Sequence of chain 1.B:
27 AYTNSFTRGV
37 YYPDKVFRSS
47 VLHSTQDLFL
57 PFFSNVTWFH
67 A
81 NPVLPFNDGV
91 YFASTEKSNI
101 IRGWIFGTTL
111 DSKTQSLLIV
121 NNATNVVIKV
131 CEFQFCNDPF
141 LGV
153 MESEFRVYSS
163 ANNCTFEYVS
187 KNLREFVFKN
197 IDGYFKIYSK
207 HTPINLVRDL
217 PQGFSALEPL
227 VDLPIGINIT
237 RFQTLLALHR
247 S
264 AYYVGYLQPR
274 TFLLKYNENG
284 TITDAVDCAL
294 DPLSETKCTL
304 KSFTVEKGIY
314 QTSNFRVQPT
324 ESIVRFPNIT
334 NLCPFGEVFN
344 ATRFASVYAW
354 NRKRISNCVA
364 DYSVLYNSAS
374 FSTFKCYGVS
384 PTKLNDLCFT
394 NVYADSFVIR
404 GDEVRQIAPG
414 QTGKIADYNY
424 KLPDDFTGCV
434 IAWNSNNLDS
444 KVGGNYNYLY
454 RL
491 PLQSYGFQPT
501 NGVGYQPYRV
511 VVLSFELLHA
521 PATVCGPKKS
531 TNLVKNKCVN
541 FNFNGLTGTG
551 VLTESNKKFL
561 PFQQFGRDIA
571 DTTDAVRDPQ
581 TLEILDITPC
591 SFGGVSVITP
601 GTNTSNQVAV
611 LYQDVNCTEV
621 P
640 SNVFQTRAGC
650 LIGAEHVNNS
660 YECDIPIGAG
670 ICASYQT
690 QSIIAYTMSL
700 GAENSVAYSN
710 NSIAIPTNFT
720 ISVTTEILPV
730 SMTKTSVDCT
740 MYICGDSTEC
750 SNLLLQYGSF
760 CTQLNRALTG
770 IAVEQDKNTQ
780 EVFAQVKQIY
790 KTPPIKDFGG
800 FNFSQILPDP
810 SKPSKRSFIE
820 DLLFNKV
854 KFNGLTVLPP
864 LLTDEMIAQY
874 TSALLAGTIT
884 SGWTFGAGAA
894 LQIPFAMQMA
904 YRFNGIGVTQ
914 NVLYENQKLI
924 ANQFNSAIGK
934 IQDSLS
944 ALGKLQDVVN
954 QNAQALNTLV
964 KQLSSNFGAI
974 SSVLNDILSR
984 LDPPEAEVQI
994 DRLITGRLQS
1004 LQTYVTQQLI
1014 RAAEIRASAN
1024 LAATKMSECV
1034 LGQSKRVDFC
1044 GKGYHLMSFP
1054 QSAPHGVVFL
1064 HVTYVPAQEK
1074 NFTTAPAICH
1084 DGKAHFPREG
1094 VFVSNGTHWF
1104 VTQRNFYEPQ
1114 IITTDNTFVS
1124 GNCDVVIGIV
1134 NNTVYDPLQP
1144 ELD

This small molecule binds to this protein.
Small molecule (SMILES): CC(=O)N[C@@H]1[C@@H](O)[C@H](O)[C@@H](CO)O[C@H]1O

Binding-site contacts:
Ligand atom N2 contacts residue ASN657 of chain 1.B at 2.9 Å (h-bond).
Ligand atom C4 contacts residue ASN657 of chain 1.B at 4.2 Å.
Ligand atom C3 contacts residue ASN657 of chain 1.B at 3.8 Å.
Ligand atom C2 contacts residue ASN657 of chain 1.B at 2.4 Å.
Ligand atom C5 contacts residue ASN657 of chain 1.B at 3.7 Å.
Ligand atom O7 contacts residue ASN657 of chain 1.B at 3.8 Å.
Ligand atom C7 contacts residue ASN657 of chain 1.B at 3.6 Å.
Ligand atom C8 contacts residue HIS655 of chain 1.B at 4.2 Å.
Ligand atom O5 contacts residue ASN657 of chain 1.B at 2.4 Å (h-bond).
Ligand atom C1 contacts residue ASN657 of chain 1.B at 1.4 Å.